Sequence of chain 1.A:
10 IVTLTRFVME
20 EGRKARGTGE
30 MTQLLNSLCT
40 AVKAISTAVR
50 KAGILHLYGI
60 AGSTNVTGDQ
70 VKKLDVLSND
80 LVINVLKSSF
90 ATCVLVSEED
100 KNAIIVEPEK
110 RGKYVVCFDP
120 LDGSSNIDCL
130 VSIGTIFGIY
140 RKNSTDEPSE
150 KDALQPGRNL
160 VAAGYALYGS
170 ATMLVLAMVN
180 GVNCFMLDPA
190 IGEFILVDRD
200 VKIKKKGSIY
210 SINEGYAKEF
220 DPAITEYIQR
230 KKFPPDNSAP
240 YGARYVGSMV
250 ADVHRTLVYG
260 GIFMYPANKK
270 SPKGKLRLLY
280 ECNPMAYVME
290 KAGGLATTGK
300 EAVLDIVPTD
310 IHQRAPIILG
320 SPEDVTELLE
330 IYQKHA

Sequence of chain 2.A:
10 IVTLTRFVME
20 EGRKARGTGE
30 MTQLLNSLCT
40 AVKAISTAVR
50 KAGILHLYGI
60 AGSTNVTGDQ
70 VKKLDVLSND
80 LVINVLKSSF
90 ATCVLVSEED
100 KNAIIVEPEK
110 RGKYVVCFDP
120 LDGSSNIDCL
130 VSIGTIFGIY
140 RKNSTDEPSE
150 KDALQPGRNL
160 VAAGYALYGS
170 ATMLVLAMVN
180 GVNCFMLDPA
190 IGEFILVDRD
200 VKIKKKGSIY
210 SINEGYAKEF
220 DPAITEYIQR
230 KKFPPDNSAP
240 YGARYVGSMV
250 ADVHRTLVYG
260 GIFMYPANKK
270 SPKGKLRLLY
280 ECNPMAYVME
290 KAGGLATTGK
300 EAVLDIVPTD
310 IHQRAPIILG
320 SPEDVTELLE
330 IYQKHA

Binding-site contacts:
Ligand atom O3P contacts residue TYR244 of chain 1.A at 2.7 Å (h-bond).
Ligand atom O1P contacts residue TYR215 of chain 1.A at 2.7 Å (h-bond).
Ligand atom O3P contacts residue TYR264 of chain 1.A at 3.7 Å.
Ligand atom O5 contacts residue LYS274 of chain 1.A at 3.1 Å (salt-bridge).
Ligand atom O2 contacts residue PO41 of chain 1.F at 2.8 Å (h-bond).
Ligand atom O1 contacts residue ARG276 of chain 1.A at 3.1 Å (salt-bridge).
Ligand atom O2P contacts residue ARG243 of chain 2.A at 2.7 Å (salt-bridge).
Ligand atom O3 contacts residue MET248 of chain 1.A at 2.8 Å (h-bond).
Ligand atom O4 contacts residue MET248 of chain 1.A at 3.1 Å (h-bond).
Ligand atom C3 contacts residue ASP121 of chain 1.A at 3.4 Å.
Ligand atom P contacts residue ARG243 of chain 2.A at 3.9 Å.
Ligand atom O4 contacts residue SER247 of chain 1.A at 4.0 Å.
Ligand atom C4 contacts residue GLY246 of chain 1.A at 3.4 Å.
Ligand atom C1 contacts residue ARG276 of chain 1.A at 3.6 Å.
Ligand atom O1 contacts residue GLU280 of chain 1.A at 3.8 Å.
Ligand atom P contacts residue TYR244 of chain 1.A at 3.9 Å.
Ligand atom O3P contacts residue ARG243 of chain 2.A at 3.5 Å (salt-bridge).
Ligand atom O6 contacts residue TYR264 of chain 1.A at 3.4 Å.
Ligand atom O3 contacts residue GLY122 of chain 1.A at 3.5 Å (h-bond).
Ligand atom P contacts residue TYR264 of chain 1.A at 3.7 Å.
Ligand atom O3 contacts residue SER247 of chain 1.A at 3.6 Å.
Ligand atom O1 contacts residue LYS274 of chain 1.A at 3.4 Å.
Ligand atom O1P contacts residue TYR264 of chain 1.A at 2.5 Å (h-bond).
Ligand atom O3P contacts residue ASN212 of chain 1.A at 2.8 Å (h-bond).
Ligand atom C1 contacts residue MN1 of chain 1.E at 3.2 Å.
Ligand atom C1 contacts residue GLU280 of chain 1.A at 3.2 Å.
Ligand atom O1 contacts residue PO41 of chain 1.F at 2.8 Å (h-bond).
Ligand atom O6 contacts residue LYS274 of chain 1.A at 3.3 Å (salt-bridge).
Ligand atom C6 contacts residue GLY246 of chain 1.A at 3.6 Å.
Ligand atom C3 contacts residue MET248 of chain 1.A at 3.5 Å (hydrophobic).
Ligand atom C2 contacts residue PO41 of chain 1.F at 3.6 Å.
Ligand atom C1 contacts residue PO41 of chain 1.F at 3.0 Å.
Ligand atom P contacts residue ASN212 of chain 1.A at 3.8 Å.
Ligand atom C1 contacts residue ASP121 of chain 1.A at 3.7 Å.
Ligand atom C4 contacts residue MET248 of chain 1.A at 3.4 Å (hydrophobic).
Ligand atom O2P contacts residue ASN212 of chain 1.A at 3.9 Å.
Ligand atom O2 contacts residue GLY122 of chain 1.A at 3.8 Å.
Ligand atom C6 contacts residue TYR244 of chain 1.A at 3.7 Å (hydrophobic).
Ligand atom O3 contacts residue MN1 of chain 1.E at 3.8 Å.
Ligand atom O3 contacts residue ASP121 of chain 1.A at 2.5 Å (salt-bridge).

This small molecule binds to this protein.
Small molecule (SMILES): O=P(O)(O)OC[C@H]1O[C@](O)(CO)[C@@H](O)[C@@H]1O